This small molecule binds to this protein.
Small molecule (SMILES): CC[C@H](C)[C@H](N)C(=O)N[C@@H](CO)C(=O)N[C@@H](CCC(=O)O)C(=O)N[C@H](C=O)C(C)C

Binding-site contacts:
Ligand atom CA contacts residue GLN3 of chain 5.E at 4.3 Å.
Ligand atom C contacts residue ALA2 of chain 5.E at 4.2 Å (hydrophobic).
Ligand atom O contacts residue VAL4 of chain 5.E at 4.2 Å.
Ligand atom CA contacts residue ALA2 of chain 5.E at 3.8 Å (hydrophobic).
Ligand atom N contacts residue ALA2 of chain 5.E at 4.3 Å.
Ligand atom OE1 contacts residue VAL4 of chain 5.E at 3.3 Å (h-bond).
Ligand atom N contacts residue VAL4 of chain 5.E at 4.1 Å.
Ligand atom CB contacts residue VAL4 of chain 5.E at 4.2 Å (hydrophobic).
Ligand atom CA contacts residue VAL4 of chain 5.E at 4.0 Å (hydrophobic).
Ligand atom CB contacts residue GLN3 of chain 5.E at 4.1 Å.
Ligand atom CG2 contacts residue GLN3 of chain 5.E at 3.9 Å.
Ligand atom C contacts residue VAL4 of chain 5.E at 3.5 Å (hydrophobic).
Ligand atom CA contacts residue VAL4 of chain 5.E at 3.5 Å (hydrophobic).
Ligand atom CB contacts residue VAL4 of chain 5.E at 4.0 Å (hydrophobic).
Ligand atom N contacts residue VAL4 of chain 5.E at 3.0 Å (h-bond).
Ligand atom N contacts residue ALA2 of chain 5.E at 2.8 Å (h-bond).
Ligand atom CG2 contacts residue SER5 of chain 5.E at 3.2 Å.
Ligand atom CB contacts residue GLN3 of chain 5.E at 3.6 Å.
Ligand atom C contacts residue VAL4 of chain 5.E at 4.4 Å (hydrophobic).
Ligand atom OE2 contacts residue VAL4 of chain 5.E at 3.6 Å.
Ligand atom CB contacts residue ALA2 of chain 5.E at 4.0 Å (hydrophobic).
Ligand atom CA contacts residue ALA2 of chain 5.E at 3.4 Å (hydrophobic).
Ligand atom C contacts residue GLN3 of chain 5.E at 3.8 Å.
Ligand atom CG2 contacts residue VAL4 of chain 5.E at 3.4 Å (hydrophobic).
Ligand atom OG contacts residue GLN3 of chain 5.E at 3.3 Å (h-bond).
Ligand atom CD contacts residue VAL4 of chain 5.E at 3.8 Å (hydrophobic).
Ligand atom C contacts residue VAL4 of chain 5.E at 4.5 Å (hydrophobic).
Ligand atom CB contacts residue ALA2 of chain 5.E at 3.5 Å (hydrophobic).
Ligand atom CG1 contacts residue GLN3 of chain 5.E at 3.0 Å.
Ligand atom N contacts residue GLN3 of chain 5.E at 4.5 Å.
Ligand atom C contacts residue ALA2 of chain 5.E at 3.6 Å (hydrophobic).
Ligand atom CG2 contacts residue ALA2 of chain 5.E at 4.3 Å (hydrophobic).
Ligand atom O contacts residue GLN3 of chain 5.E at 3.0 Å (h-bond).
Ligand atom O contacts residue VAL4 of chain 5.E at 4.4 Å.

Sequence of chain 5.E:
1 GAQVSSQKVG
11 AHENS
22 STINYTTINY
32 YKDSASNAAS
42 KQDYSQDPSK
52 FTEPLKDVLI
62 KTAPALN